This small molecule binds to this protein.
Small molecule (SMILES): Cc1cc2c3c(c1C)C(C)(C)C[C@@H](O)N3c1c(nc(O)[nH]c1=O)N2C[C@H](O)[C@H](O)[C@H](O)COP(=O)(O)O

Binding-site contacts:
Ligand atom C21 contacts residue SER223 of chain 2.A at 3.6 Å.
Ligand atom C2 contacts residue ALA172 of chain 2.A at 3.4 Å (hydrophobic).
Ligand atom O6 contacts residue PRO226 of chain 2.A at 3.3 Å (h-bond).
Ligand atom C6 contacts residue ILE327 of chain 2.A at 3.5 Å (hydrophobic).
Ligand atom C12 contacts residue SCN1 of chain 2.F at 3.4 Å.
Ligand atom O8 contacts residue GLU233 of chain 2.A at 3.1 Å (salt-bridge).
Ligand atom C19 contacts residue ILE171 of chain 2.A at 3.4 Å (hydrophobic).
Ligand atom O5 contacts residue GLN190 of chain 2.A at 2.9 Å (h-bond).
Ligand atom C16 contacts residue THR153 of chain 2.A at 3.5 Å.
Ligand atom O7 contacts residue SER223 of chain 2.A at 3.4 Å (h-bond).
Ligand atom C11 contacts residue SCN1 of chain 2.F at 3.2 Å.
Ligand atom P1 contacts residue K1 of chain 2.C at 3.4 Å.
Ligand atom O9 contacts residue HIS191 of chain 2.A at 3.6 Å (h-bond).
Ligand atom O8 contacts residue MN1 of chain 2.B at 2.2 Å.
Ligand atom O8 contacts residue K1 of chain 2.C at 2.9 Å.
Ligand atom C14 contacts residue SER224 of chain 2.A at 3.4 Å.
Ligand atom O8 contacts residue ASN168 of chain 2.A at 3.0 Å (h-bond).
Ligand atom O7 contacts residue K1 of chain 2.C at 3.0 Å.
Ligand atom N4 contacts residue ILE171 of chain 2.A at 3.5 Å (h-bond).
Ligand atom O7 contacts residue SER170 of chain 2.A at 3.2 Å.
Ligand atom O10 contacts residue HIS191 of chain 2.A at 2.8 Å (h-bond).
Ligand atom O2 contacts residue SCN1 of chain 2.F at 2.0 Å.
Ligand atom O8 contacts residue HIS191 of chain 2.A at 3.2 Å (h-bond).
Ligand atom O6 contacts residue MET225 of chain 2.A at 3.3 Å.
Ligand atom C15 contacts residue THR153 of chain 2.A at 3.4 Å.
Ligand atom P1 contacts residue MN1 of chain 2.B at 3.4 Å.
Ligand atom N2 contacts residue GLN190 of chain 2.A at 3.3 Å (h-bond).
Ligand atom O9 contacts residue LYS391 of chain 2.A at 2.6 Å (salt-bridge).
Ligand atom C10 contacts residue ILE327 of chain 2.A at 3.4 Å (hydrophobic).
Ligand atom C2 contacts residue ARG173 of chain 2.A at 3.5 Å.
Ligand atom O3 contacts residue ALA172 of chain 2.A at 3.6 Å.
Ligand atom O9 contacts residue PRO226 of chain 2.A at 3.5 Å.
Ligand atom C1 contacts residue GLN190 of chain 2.A at 3.5 Å.
Ligand atom N2 contacts residue ILE171 of chain 2.A at 3.4 Å (h-bond).
Ligand atom O1 contacts residue GLN190 of chain 2.A at 3.0 Å (h-bond).
Ligand atom O4 contacts residue ILE171 of chain 2.A at 2.9 Å (h-bond).
Ligand atom O3 contacts residue ARG173 of chain 2.A at 2.8 Å (salt-bridge).
Ligand atom C4 contacts residue ILE171 of chain 2.A at 3.3 Å (hydrophobic).
Ligand atom O4 contacts residue SER223 of chain 2.A at 3.6 Å (h-bond).
Ligand atom N1 contacts residue ALA172 of chain 2.A at 3.6 Å.

Sequence of chain 2.A:
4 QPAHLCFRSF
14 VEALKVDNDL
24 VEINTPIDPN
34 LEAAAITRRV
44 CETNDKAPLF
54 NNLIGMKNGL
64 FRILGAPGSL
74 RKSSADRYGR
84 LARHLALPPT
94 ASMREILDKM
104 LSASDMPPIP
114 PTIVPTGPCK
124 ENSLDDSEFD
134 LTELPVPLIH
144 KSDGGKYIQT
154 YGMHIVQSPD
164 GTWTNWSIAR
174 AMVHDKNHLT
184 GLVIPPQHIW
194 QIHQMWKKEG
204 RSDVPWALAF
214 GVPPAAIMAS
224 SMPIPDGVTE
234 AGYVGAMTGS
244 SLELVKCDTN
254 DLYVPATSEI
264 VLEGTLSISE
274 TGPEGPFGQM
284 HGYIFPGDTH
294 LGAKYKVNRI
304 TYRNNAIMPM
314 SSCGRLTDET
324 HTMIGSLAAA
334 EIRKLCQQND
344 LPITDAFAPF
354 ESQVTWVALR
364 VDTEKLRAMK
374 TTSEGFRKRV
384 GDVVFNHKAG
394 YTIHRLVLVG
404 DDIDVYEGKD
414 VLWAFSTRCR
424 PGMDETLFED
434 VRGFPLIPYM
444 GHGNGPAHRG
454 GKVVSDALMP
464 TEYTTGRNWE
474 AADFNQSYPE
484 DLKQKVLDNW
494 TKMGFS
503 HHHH